Binding-site contacts:
Ligand atom C14 contacts residue GLY125 of chain 2.A at 3.3 Å.
Ligand atom C5 contacts residue PRO97 of chain 2.A at 3.6 Å (hydrophobic).
Ligand atom O15 contacts residue TYR123 of chain 2.A at 3.6 Å (h-bond).
Ligand atom C5 contacts residue PRO152 of chain 2.A at 3.8 Å (hydrophobic).
Ligand atom C5 contacts residue SER96 of chain 2.A at 3.3 Å.
Ligand atom C18 contacts residue LEU146 of chain 2.A at 3.6 Å (hydrophobic).
Ligand atom C6 contacts residue LEU95 of chain 2.A at 3.7 Å (hydrophobic).
Ligand atom N8 contacts residue LEU146 of chain 2.A at 2.8 Å (h-bond).
Ligand atom C10 contacts residue LEU95 of chain 2.A at 3.8 Å (hydrophobic).
Ligand atom N1 contacts residue ILE141 of chain 2.A at 3.8 Å.
Ligand atom C6 contacts residue SER96 of chain 2.A at 3.8 Å.
Ligand atom C4 contacts residue PRO152 of chain 2.A at 3.8 Å (hydrophobic).
Ligand atom O12 contacts residue GLY125 of chain 2.A at 3.7 Å.
Ligand atom O3 contacts residue SER140 of chain 2.A at 3.5 Å.
Ligand atom C14 contacts residue GLU124 of chain 2.A at 3.4 Å.
Ligand atom C13 contacts residue TYR123 of chain 2.A at 3.7 Å (hydrophobic).
Ligand atom C14 contacts residue TYR123 of chain 2.A at 2.7 Å (hydrophobic).
Ligand atom O3 contacts residue PRO152 of chain 2.A at 3.6 Å.
Ligand atom N17 contacts residue LEU146 of chain 2.A at 2.8 Å (h-bond).
Ligand atom N1 contacts residue GLY142 of chain 2.A at 3.0 Å (h-bond).
Ligand atom C6 contacts residue PRO97 of chain 2.A at 3.7 Å (hydrophobic).
Ligand atom N17 contacts residue VAL145 of chain 2.A at 3.7 Å.
Ligand atom O12 contacts residue TYR94 of chain 2.A at 2.2 Å (h-bond).
Ligand atom N1 contacts residue SER140 of chain 2.A at 3.3 Å (h-bond).
Ligand atom C9 contacts residue GLY148 of chain 2.A at 3.7 Å.
Ligand atom C4 contacts residue PRO97 of chain 2.A at 3.6 Å (hydrophobic).
Ligand atom O12 contacts residue GLY121 of chain 2.A at 3.6 Å.
Ligand atom C5 contacts residue LEU95 of chain 2.A at 3.6 Å (hydrophobic).
Ligand atom N17 contacts residue PRO97 of chain 2.A at 3.6 Å.
Ligand atom C18 contacts residue PRO97 of chain 2.A at 3.5 Å (hydrophobic).
Ligand atom N1 contacts residue TYR144 of chain 2.A at 3.4 Å (h-bond).
Ligand atom C7 contacts residue PRO97 of chain 2.A at 3.8 Å (hydrophobic).
Ligand atom C2 contacts residue ILE141 of chain 2.A at 3.8 Å (hydrophobic).
Ligand atom C18 contacts residue TYR144 of chain 2.A at 3.3 Å (hydrophobic).
Ligand atom C11 contacts residue TYR94 of chain 2.A at 3.5 Å (hydrophobic).
Ligand atom C16 contacts residue GLY121 of chain 2.A at 3.6 Å.
Ligand atom C16 contacts residue LEU146 of chain 2.A at 3.8 Å (hydrophobic).
Ligand atom C7 contacts residue LEU146 of chain 2.A at 3.7 Å (hydrophobic).
Ligand atom O3 contacts residue ILE141 of chain 2.A at 3.2 Å (h-bond).
Ligand atom C16 contacts residue GLY148 of chain 2.A at 3.6 Å.

Sequence of chain 2.A:
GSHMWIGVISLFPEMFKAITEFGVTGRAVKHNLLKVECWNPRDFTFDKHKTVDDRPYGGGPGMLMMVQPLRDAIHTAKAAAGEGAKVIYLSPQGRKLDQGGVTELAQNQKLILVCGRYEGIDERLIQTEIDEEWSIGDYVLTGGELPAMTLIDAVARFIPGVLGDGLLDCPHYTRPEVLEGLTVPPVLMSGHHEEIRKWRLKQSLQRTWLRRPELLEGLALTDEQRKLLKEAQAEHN

A small-molecule ligand and the protein it binds are described below.
Small molecule (SMILES): NC(=O)c1ccc(N[C@@H]2C[C@H](CO)[C@@H](O)C2)nc1